This small molecule binds to this protein.
Small molecule (SMILES): O=c1[nH]cnc2nc[nH]c12

Sequence of chain 1.C:
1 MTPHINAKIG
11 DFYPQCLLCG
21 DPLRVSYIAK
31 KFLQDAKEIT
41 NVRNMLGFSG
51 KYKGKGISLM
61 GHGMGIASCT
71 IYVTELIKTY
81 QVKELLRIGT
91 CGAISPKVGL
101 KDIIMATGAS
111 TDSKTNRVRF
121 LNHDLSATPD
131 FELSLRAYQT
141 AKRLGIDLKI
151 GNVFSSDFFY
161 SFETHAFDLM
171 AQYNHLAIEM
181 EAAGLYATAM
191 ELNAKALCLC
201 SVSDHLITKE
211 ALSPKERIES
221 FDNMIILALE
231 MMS

Binding-site contacts:
Ligand atom C2 contacts residue ILE178 of chain 1.C at 3.6 Å (hydrophobic).
Ligand atom N3 contacts residue ILE178 of chain 1.C at 3.5 Å (h-bond).
Ligand atom C4 contacts residue GLU179 of chain 1.C at 4.1 Å.
Ligand atom N9 contacts residue THR90 of chain 1.C at 3.6 Å.
Ligand atom C4 contacts residue PHE159 of chain 1.C at 3.6 Å (hydrophobic).
Ligand atom C8 contacts residue CYS91 of chain 1.C at 3.5 Å (hydrophobic).
Ligand atom N3 contacts residue PHE159 of chain 1.C at 3.8 Å.
Ligand atom O6 contacts residue PHE159 of chain 1.C at 4.0 Å.
Ligand atom C5 contacts residue PHE159 of chain 1.C at 3.3 Å (hydrophobic).
Ligand atom C6 contacts residue GLY92 of chain 1.C at 3.9 Å.
Ligand atom O6 contacts residue GLY92 of chain 1.C at 3.8 Å.
Ligand atom N3 contacts residue GLU179 of chain 1.C at 3.5 Å.
Ligand atom C5 contacts residue ASP204 of chain 1.C at 3.6 Å.
Ligand atom N9 contacts residue CYS91 of chain 1.C at 3.6 Å.
Ligand atom C4 contacts residue CYS91 of chain 1.C at 4.1 Å (hydrophobic).
Ligand atom C5 contacts residue CYS91 of chain 1.C at 4.0 Å (hydrophobic).
Ligand atom O6 contacts residue LEU206 of chain 1.C at 3.3 Å.
Ligand atom N7 contacts residue ASP204 of chain 1.C at 2.6 Å (salt-bridge).
Ligand atom C5 contacts residue GLY92 of chain 1.C at 3.5 Å.
Ligand atom C4 contacts residue ILE178 of chain 1.C at 3.6 Å (hydrophobic).
Ligand atom C6 contacts residue PHE159 of chain 1.C at 3.6 Å (hydrophobic).
Ligand atom N9 contacts residue PHE159 of chain 1.C at 4.0 Å.
Ligand atom N7 contacts residue CYS91 of chain 1.C at 3.5 Å.
Ligand atom C8 contacts residue THR90 of chain 1.C at 3.5 Å.
Ligand atom N1 contacts residue ILE178 of chain 1.C at 4.0 Å.
Ligand atom O6 contacts residue ASP204 of chain 1.C at 3.7 Å.
Ligand atom N3 contacts residue MET180 of chain 1.C at 3.7 Å.
Ligand atom C6 contacts residue ASP204 of chain 1.C at 4.1 Å.
Ligand atom C2 contacts residue PHE159 of chain 1.C at 3.9 Å (hydrophobic).
Ligand atom C4 contacts residue GLY92 of chain 1.C at 4.0 Å.
Ligand atom C8 contacts residue GLY92 of chain 1.C at 3.9 Å.
Ligand atom N1 contacts residue PHE159 of chain 1.C at 3.8 Å.
Ligand atom C8 contacts residue ASP204 of chain 1.C at 3.4 Å.
Ligand atom N7 contacts residue GLY92 of chain 1.C at 3.5 Å (h-bond).
Ligand atom C8 contacts residue SER203 of chain 1.C at 3.7 Å.
Ligand atom N7 contacts residue PHE159 of chain 1.C at 3.6 Å.
Ligand atom N7 contacts residue SER203 of chain 1.C at 3.9 Å.
Ligand atom C8 contacts residue PHE159 of chain 1.C at 4.0 Å (hydrophobic).
Ligand atom C5 contacts residue ILE178 of chain 1.C at 4.0 Å (hydrophobic).
Ligand atom C2 contacts residue MET180 of chain 1.C at 4.1 Å (hydrophobic).